A protein and the small-molecule ligand that binds it are described below.
Small molecule (SMILES): CCc1cc(O)c(Oc2cccnc2F)cc1F

Sequence of chain 1.G:
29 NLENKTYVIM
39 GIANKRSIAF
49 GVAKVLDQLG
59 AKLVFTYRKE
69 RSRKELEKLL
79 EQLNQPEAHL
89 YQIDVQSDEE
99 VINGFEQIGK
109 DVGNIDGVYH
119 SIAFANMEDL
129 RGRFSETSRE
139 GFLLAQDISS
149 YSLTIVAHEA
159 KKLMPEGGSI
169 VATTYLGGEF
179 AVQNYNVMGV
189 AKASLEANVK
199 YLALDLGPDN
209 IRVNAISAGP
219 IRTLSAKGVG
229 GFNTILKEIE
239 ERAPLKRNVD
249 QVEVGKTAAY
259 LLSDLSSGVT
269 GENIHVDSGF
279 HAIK

Binding-site contacts:
Ligand atom C6 contacts residue NAP1 of chain 1.DA at 3.7 Å.
Ligand atom C12 contacts residue TYR183 of chain 1.G at 3.4 Å (hydrophobic).
Ligand atom C contacts residue NAP1 of chain 1.DA at 3.2 Å.
Ligand atom C1 contacts residue NAP1 of chain 1.DA at 3.3 Å.
Ligand atom C5 contacts residue ALA123 of chain 1.G at 3.8 Å (hydrophobic).
Ligand atom F1 contacts residue ALA224 of chain 1.G at 3.2 Å.
Ligand atom C5 contacts residue LEU128 of chain 1.G at 3.9 Å (hydrophobic).
Ligand atom O1 contacts residue SER223 of chain 1.G at 3.8 Å.
Ligand atom F contacts residue NAP1 of chain 1.DA at 3.4 Å.
Ligand atom N contacts residue PHE122 of chain 1.G at 3.8 Å.
Ligand atom C2 contacts residue NAP1 of chain 1.DA at 3.6 Å.
Ligand atom C8 contacts residue VAL227 of chain 1.G at 3.9 Å (hydrophobic).
Ligand atom F1 contacts residue PHE230 of chain 1.G at 3.2 Å.
Ligand atom F1 contacts residue NAP1 of chain 1.DA at 3.1 Å.
Ligand atom C5 contacts residue MET186 of chain 1.G at 3.8 Å (hydrophobic).
Ligand atom C contacts residue TYR183 of chain 1.G at 3.4 Å (hydrophobic).
Ligand atom C7 contacts residue NAP1 of chain 1.DA at 3.5 Å.
Ligand atom C3 contacts residue TYR183 of chain 1.G at 4.0 Å (hydrophobic).
Ligand atom F contacts residue ALA121 of chain 1.G at 3.5 Å.
Ligand atom C2 contacts residue SER223 of chain 1.G at 3.8 Å.
Ligand atom C6 contacts residue ALA121 of chain 1.G at 3.8 Å (hydrophobic).
Ligand atom C11 contacts residue TYR173 of chain 1.G at 3.6 Å (hydrophobic).
Ligand atom N contacts residue ALA121 of chain 1.G at 3.8 Å.
Ligand atom C4 contacts residue LEU128 of chain 1.G at 3.5 Å (hydrophobic).
Ligand atom O contacts residue NAP1 of chain 1.DA at 2.5 Å (h-bond).
Ligand atom C6 contacts residue SER223 of chain 1.G at 3.5 Å.
Ligand atom C7 contacts residue ALA224 of chain 1.G at 3.9 Å (hydrophobic).
Ligand atom C9 contacts residue NAP1 of chain 1.DA at 3.4 Å.
Ligand atom O contacts residue LYS190 of chain 1.G at 3.6 Å.
Ligand atom C7 contacts residue VAL227 of chain 1.G at 4.0 Å (hydrophobic).
Ligand atom C11 contacts residue ILE233 of chain 1.G at 3.9 Å (hydrophobic).
Ligand atom C10 contacts residue NAP1 of chain 1.DA at 3.5 Å.
Ligand atom O contacts residue TYR183 of chain 1.G at 2.5 Å (h-bond).
Ligand atom C12 contacts residue TYR173 of chain 1.G at 3.8 Å (hydrophobic).
Ligand atom F contacts residue SER223 of chain 1.G at 3.3 Å.
Ligand atom C10 contacts residue TYR173 of chain 1.G at 3.8 Å (hydrophobic).
Ligand atom C12 contacts residue NAP1 of chain 1.DA at 3.3 Å.
Ligand atom C3 contacts residue VAL227 of chain 1.G at 3.8 Å (hydrophobic).
Ligand atom C8 contacts residue NAP1 of chain 1.DA at 3.2 Å.
Ligand atom O1 contacts residue NAP1 of chain 1.DA at 3.1 Å (h-bond).